Sequence of chain 1.B:
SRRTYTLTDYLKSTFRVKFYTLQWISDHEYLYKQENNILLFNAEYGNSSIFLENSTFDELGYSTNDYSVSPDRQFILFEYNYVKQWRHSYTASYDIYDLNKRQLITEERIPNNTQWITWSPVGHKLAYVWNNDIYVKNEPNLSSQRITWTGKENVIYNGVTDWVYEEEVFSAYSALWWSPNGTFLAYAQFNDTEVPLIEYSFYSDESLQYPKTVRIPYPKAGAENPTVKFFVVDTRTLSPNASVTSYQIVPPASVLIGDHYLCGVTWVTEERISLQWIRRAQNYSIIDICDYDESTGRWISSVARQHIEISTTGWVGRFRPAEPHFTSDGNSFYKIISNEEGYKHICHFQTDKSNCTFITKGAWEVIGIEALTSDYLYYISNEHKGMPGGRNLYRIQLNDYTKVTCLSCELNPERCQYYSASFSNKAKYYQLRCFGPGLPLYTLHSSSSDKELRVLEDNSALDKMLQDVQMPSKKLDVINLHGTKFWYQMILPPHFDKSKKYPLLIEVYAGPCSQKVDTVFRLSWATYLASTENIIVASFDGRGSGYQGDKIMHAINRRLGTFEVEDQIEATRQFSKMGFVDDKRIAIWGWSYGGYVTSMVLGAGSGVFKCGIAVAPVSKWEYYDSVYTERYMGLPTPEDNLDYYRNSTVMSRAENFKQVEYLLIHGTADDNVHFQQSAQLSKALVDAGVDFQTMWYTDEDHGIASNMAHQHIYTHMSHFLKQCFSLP

A small-molecule ligand and the protein it binds are described below.
Small molecule (SMILES): CC(=O)N[C@@H]1[C@@H](O)[C@H](O)[C@@H](CO)O[C@H]1O

Binding-site contacts:
Ligand atom O6 contacts residue THR193 of chain 1.B at 4.1 Å.
Ligand atom C6 contacts residue GLU194 of chain 1.B at 3.8 Å.
Ligand atom O7 contacts residue ILE156 of chain 1.B at 4.3 Å.
Ligand atom C8 contacts residue ASN191 of chain 1.B at 4.3 Å.
Ligand atom C5 contacts residue THR193 of chain 1.B at 4.0 Å.
Ligand atom O5 contacts residue ASN191 of chain 1.B at 2.4 Å (h-bond).
Ligand atom C2 contacts residue ASN191 of chain 1.B at 2.5 Å.
Ligand atom C8 contacts residue GLN189 of chain 1.B at 4.3 Å.
Ligand atom C1 contacts residue ASN191 of chain 1.B at 1.5 Å.
Ligand atom C7 contacts residue ILE156 of chain 1.B at 3.6 Å (hydrophobic).
Ligand atom O5 contacts residue THR193 of chain 1.B at 3.9 Å.
Ligand atom C6 contacts residue THR193 of chain 1.B at 4.3 Å.
Ligand atom N2 contacts residue ASN191 of chain 1.B at 2.9 Å (h-bond).
Ligand atom C8 contacts residue THR150 of chain 1.B at 4.5 Å.
Ligand atom O6 contacts residue GLU194 of chain 1.B at 2.9 Å (salt-bridge).
Ligand atom C4 contacts residue ASN191 of chain 1.B at 4.2 Å.
Ligand atom O7 contacts residue GLN189 of chain 1.B at 4.0 Å.
Ligand atom N2 contacts residue ILE156 of chain 1.B at 3.8 Å.
Ligand atom C5 contacts residue ASN191 of chain 1.B at 3.7 Å.
Ligand atom O7 contacts residue LYS229 of chain 1.B at 4.1 Å.
Ligand atom C3 contacts residue ASN191 of chain 1.B at 3.8 Å.
Ligand atom C1 contacts residue ILE156 of chain 1.B at 4.4 Å (hydrophobic).
Ligand atom C8 contacts residue ILE156 of chain 1.B at 3.2 Å (hydrophobic).
Ligand atom C1 contacts residue THR193 of chain 1.B at 3.8 Å.
Ligand atom C7 contacts residue ASN191 of chain 1.B at 3.2 Å.
Ligand atom O7 contacts residue ASN191 of chain 1.B at 3.2 Å (h-bond).